Sequence of chain 1.C:
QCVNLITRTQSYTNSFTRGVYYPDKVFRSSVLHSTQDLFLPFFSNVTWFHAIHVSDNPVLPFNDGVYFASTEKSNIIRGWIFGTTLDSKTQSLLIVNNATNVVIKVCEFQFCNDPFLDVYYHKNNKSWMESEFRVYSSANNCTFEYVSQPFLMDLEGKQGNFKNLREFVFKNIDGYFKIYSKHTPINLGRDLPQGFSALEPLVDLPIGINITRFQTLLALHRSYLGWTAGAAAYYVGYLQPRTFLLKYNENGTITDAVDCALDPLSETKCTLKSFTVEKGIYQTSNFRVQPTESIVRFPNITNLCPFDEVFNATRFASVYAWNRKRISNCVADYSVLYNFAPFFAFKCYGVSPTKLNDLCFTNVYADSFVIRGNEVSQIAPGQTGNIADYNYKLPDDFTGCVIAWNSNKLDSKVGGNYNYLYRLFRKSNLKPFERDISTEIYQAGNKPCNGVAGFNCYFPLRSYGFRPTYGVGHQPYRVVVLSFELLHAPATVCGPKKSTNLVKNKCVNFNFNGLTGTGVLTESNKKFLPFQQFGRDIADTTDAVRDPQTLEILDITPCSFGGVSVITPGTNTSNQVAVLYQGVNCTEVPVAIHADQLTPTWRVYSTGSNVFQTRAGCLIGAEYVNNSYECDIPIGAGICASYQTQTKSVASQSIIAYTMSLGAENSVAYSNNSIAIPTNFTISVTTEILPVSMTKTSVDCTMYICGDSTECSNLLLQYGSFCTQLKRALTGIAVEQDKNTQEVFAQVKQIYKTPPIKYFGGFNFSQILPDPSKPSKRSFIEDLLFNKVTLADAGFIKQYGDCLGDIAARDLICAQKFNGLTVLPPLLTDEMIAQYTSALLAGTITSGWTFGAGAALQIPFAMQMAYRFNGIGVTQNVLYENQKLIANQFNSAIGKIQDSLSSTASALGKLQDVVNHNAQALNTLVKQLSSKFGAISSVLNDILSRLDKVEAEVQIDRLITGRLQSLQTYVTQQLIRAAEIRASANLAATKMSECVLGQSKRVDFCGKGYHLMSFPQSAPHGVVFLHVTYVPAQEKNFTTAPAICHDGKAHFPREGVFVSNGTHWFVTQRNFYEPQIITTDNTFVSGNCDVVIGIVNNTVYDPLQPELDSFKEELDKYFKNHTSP

Sequence of chain 1.B:
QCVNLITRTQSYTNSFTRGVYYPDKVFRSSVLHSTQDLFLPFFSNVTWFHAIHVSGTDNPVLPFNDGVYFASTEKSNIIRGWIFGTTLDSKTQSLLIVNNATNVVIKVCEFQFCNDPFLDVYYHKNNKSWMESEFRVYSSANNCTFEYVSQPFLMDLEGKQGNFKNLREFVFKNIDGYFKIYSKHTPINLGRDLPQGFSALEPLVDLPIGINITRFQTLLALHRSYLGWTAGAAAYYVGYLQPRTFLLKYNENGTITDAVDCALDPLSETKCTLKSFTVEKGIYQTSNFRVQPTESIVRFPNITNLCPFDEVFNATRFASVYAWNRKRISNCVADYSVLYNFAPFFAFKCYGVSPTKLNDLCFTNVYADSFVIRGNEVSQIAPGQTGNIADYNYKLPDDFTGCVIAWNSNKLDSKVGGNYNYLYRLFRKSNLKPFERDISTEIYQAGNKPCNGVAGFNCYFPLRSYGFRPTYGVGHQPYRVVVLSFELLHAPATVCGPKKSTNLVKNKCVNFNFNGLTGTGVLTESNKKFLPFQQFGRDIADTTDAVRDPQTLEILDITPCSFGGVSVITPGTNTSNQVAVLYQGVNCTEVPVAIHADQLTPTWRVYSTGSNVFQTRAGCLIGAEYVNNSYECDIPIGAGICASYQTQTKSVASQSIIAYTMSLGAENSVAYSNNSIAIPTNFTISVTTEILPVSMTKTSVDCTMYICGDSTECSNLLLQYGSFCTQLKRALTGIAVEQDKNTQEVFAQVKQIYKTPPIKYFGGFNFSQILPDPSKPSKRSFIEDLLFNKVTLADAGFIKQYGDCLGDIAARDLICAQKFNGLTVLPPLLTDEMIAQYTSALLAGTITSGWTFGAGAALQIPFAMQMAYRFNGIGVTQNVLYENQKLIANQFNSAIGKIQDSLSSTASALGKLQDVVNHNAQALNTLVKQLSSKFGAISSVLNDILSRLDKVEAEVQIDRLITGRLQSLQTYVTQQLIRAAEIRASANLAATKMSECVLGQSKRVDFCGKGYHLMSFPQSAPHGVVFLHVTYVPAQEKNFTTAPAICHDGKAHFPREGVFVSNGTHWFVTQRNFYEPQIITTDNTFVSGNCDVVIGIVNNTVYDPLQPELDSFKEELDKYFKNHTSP

Binding-site contacts:
Ligand atom C2 contacts residue ASN706 of chain 1.C at 2.5 Å.
Ligand atom C6 contacts residue TYR793 of chain 1.B at 4.0 Å (hydrophobic).
Ligand atom O5 contacts residue TYR793 of chain 1.B at 3.7 Å.
Ligand atom O7 contacts residue ILE791 of chain 1.B at 4.4 Å.
Ligand atom C1 contacts residue TYR793 of chain 1.B at 3.6 Å (hydrophobic).
Ligand atom C1 contacts residue ASN706 of chain 1.C at 1.4 Å.
Ligand atom O7 contacts residue ASN706 of chain 1.C at 4.5 Å.
Ligand atom C7 contacts residue ILE791 of chain 1.B at 4.2 Å (hydrophobic).
Ligand atom C7 contacts residue ASN706 of chain 1.C at 3.9 Å.
Ligand atom C3 contacts residue ILE791 of chain 1.B at 4.5 Å (hydrophobic).
Ligand atom C8 contacts residue SER705 of chain 1.C at 4.4 Å.
Ligand atom C8 contacts residue ASN706 of chain 1.C at 4.3 Å.
Ligand atom C5 contacts residue TYR793 of chain 1.B at 3.8 Å (hydrophobic).
Ligand atom O5 contacts residue ASN706 of chain 1.C at 2.3 Å (h-bond).
Ligand atom C4 contacts residue ASN706 of chain 1.C at 4.2 Å.
Ligand atom C8 contacts residue ILE791 of chain 1.B at 3.8 Å (hydrophobic).
Ligand atom O3 contacts residue ILE791 of chain 1.B at 4.4 Å.
Ligand atom N2 contacts residue ASN706 of chain 1.C at 2.9 Å (h-bond).
Ligand atom C5 contacts residue ASN706 of chain 1.C at 3.7 Å.
Ligand atom N2 contacts residue ILE791 of chain 1.B at 4.2 Å.
Ligand atom C3 contacts residue ASN706 of chain 1.C at 3.8 Å.

A small-molecule ligand and the protein it binds are described below.
Small molecule (SMILES): CC(=O)N[C@@H]1[C@@H](O)[C@H](O)[C@@H](CO)O[C@H]1O